Sequence of chain 23.B:
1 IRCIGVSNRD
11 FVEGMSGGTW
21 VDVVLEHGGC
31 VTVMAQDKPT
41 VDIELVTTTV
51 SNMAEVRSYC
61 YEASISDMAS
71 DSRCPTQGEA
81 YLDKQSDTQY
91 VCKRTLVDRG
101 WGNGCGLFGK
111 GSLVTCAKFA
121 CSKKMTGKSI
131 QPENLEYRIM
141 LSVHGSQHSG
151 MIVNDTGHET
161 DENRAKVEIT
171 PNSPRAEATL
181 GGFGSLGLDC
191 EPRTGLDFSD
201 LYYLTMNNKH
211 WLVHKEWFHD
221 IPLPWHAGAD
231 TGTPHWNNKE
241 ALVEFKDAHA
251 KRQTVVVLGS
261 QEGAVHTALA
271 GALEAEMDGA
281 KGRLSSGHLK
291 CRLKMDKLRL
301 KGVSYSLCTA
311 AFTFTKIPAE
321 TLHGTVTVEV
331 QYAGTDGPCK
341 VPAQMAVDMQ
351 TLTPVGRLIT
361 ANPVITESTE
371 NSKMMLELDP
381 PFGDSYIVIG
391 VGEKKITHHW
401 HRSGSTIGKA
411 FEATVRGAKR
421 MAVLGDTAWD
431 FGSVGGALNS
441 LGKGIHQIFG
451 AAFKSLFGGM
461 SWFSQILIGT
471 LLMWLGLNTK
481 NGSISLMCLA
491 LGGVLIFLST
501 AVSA

The small molecule below binds the protein below.
Small molecule (SMILES): CC(=O)N[C@@H]1[C@@H](O)[C@H](O)[C@@H](CO)O[C@H]1O

Binding-site contacts:
Ligand atom C7 contacts residue ASN154 of chain 23.B at 3.4 Å.
Ligand atom C5 contacts residue ASN154 of chain 23.B at 3.7 Å.
Ligand atom C2 contacts residue ASN154 of chain 23.B at 2.5 Å.
Ligand atom O3 contacts residue MET151 of chain 23.B at 4.2 Å.
Ligand atom O7 contacts residue ASN154 of chain 23.B at 4.3 Å.
Ligand atom C2 contacts residue MET151 of chain 23.B at 4.0 Å (hydrophobic).
Ligand atom C1 contacts residue MET151 of chain 23.B at 4.2 Å (hydrophobic).
Ligand atom O4 contacts residue MET151 of chain 23.B at 4.4 Å.
Ligand atom C8 contacts residue ASN154 of chain 23.B at 3.0 Å.
Ligand atom C5 contacts residue MET151 of chain 23.B at 4.1 Å (hydrophobic).
Ligand atom C3 contacts residue MET151 of chain 23.B at 4.1 Å (hydrophobic).
Ligand atom C3 contacts residue ASN154 of chain 23.B at 3.9 Å.
Ligand atom N2 contacts residue ASN154 of chain 23.B at 2.9 Å.
Ligand atom C1 contacts residue ASN154 of chain 23.B at 1.4 Å.
Ligand atom O5 contacts residue MET151 of chain 23.B at 3.7 Å.
Ligand atom C4 contacts residue ASN154 of chain 23.B at 4.2 Å.
Ligand atom O5 contacts residue ASN154 of chain 23.B at 2.4 Å (h-bond).
Ligand atom C4 contacts residue MET151 of chain 23.B at 3.5 Å (hydrophobic).